A protein and the small-molecule ligand that binds it are described below.
Small molecule (SMILES): CC[C@H](C)[C@H](NC(=O)[C@@H]1CCCN1C(=O)[C@H](CCCN=C(N)N)NC(=O)[C@@H]1CCCN1C(=O)[C@H](Cc1cnc[nH]1)NC(=O)[C@H](CO)NC(=O)[C@@H](NC(=O)[C@@H]1CCCN1C(=O)[C@H](CCCN=C(N)N)NC(=O)[C@@H]1CCCN1C(=O)[C@H](CO)NC(=O)[C@H](Cc1ccc(O)cc1)NC(=O)[C@@H]1CCCN1C(=O)[C@H](CCCN=C(N)N)NC(=O)[C@@H]1CCCN1C(=O)[C@H](CCCCN)NC(=O)CN)[C@@H](C)O)C(=O)N[C@@H](CCCN=C(N)N)C(=O)N[C@H](C=O)C(C)C

Binding-site contacts:
Ligand atom O contacts residue ARG67 of chain 1.EA at 3.6 Å (salt-bridge).
Ligand atom CD contacts residue ARG67 of chain 1.EA at 3.4 Å.
Ligand atom CG contacts residue TRP60 of chain 1.EA at 3.6 Å (hydrophobic).
Ligand atom CB contacts residue A2G1 of chain 1.NM at 2.4 Å.
Ligand atom CG contacts residue LYS90 of chain 1.RA at 3.6 Å.
Ligand atom OH contacts residue ALA93 of chain 1.RA at 2.7 Å (h-bond).
Ligand atom C contacts residue A2G1 of chain 1.NM at 3.4 Å.
Ligand atom CD contacts residue TRP60 of chain 1.EA at 3.6 Å (hydrophobic).
Ligand atom CG2 contacts residue A2G1 of chain 1.NM at 3.4 Å.
Ligand atom C contacts residue A2G1 of chain 1.NM at 3.6 Å.
Ligand atom NE contacts residue PRO59 of chain 1.EA at 3.6 Å (h-bond).
Ligand atom CB contacts residue THR65 of chain 1.EA at 3.6 Å.
Ligand atom O contacts residue ARG61 of chain 1.EA at 3.0 Å (salt-bridge).
Ligand atom OG contacts residue LYS90 of chain 1.RA at 3.5 Å (salt-bridge).
Ligand atom N contacts residue A2G1 of chain 1.NM at 2.9 Å (h-bond).
Ligand atom CD contacts residue ARG67 of chain 1.EA at 3.5 Å.
Ligand atom O contacts residue LYS90 of chain 1.RA at 3.1 Å (salt-bridge).
Ligand atom N contacts residue ARG61 of chain 1.EA at 3.6 Å.
Ligand atom NH1 contacts residue LYS90 of chain 1.RA at 2.9 Å (salt-bridge).
Ligand atom CD contacts residue TRP60 of chain 1.EA at 3.3 Å (hydrophobic).
Ligand atom CD contacts residue ARG61 of chain 1.EA at 3.5 Å.
Ligand atom CE contacts residue MG1 of chain 1.OM at 3.2 Å.
Ligand atom CD contacts residue LYS90 of chain 1.RA at 3.4 Å.
Ligand atom OH contacts residue ARG92 of chain 1.RA at 3.5 Å.
Ligand atom N contacts residue A2G1 of chain 1.NM at 3.3 Å (h-bond).
Ligand atom O contacts residue A2G1 of chain 1.NM at 3.1 Å.
Ligand atom CZ contacts residue ARG92 of chain 1.RA at 3.6 Å.
Ligand atom O contacts residue A2G1 of chain 1.NM at 3.2 Å.
Ligand atom C contacts residue ARG67 of chain 1.EA at 3.5 Å.
Ligand atom CA contacts residue A2G1 of chain 1.NM at 3.5 Å.
Ligand atom NH1 contacts residue GLY91 of chain 1.RA at 3.3 Å.
Ligand atom C contacts residue A2G1 of chain 1.NM at 3.5 Å.
Ligand atom O contacts residue ARG67 of chain 1.EA at 3.0 Å (salt-bridge).
Ligand atom CB contacts residue A2G1 of chain 1.NM at 3.6 Å.
Ligand atom CG contacts residue ARG67 of chain 1.EA at 3.3 Å.
Ligand atom CE1 contacts residue GLY91 of chain 1.RA at 3.6 Å.
Ligand atom OG1 contacts residue A2G1 of chain 1.NM at 1.4 Å.
Ligand atom O contacts residue A2G1 of chain 1.NM at 2.7 Å (h-bond).
Ligand atom CD contacts residue A2G1 of chain 1.NM at 3.0 Å.
Ligand atom CA contacts residue A2G1 of chain 1.NM at 3.1 Å.

Sequence of chain 1.RA:
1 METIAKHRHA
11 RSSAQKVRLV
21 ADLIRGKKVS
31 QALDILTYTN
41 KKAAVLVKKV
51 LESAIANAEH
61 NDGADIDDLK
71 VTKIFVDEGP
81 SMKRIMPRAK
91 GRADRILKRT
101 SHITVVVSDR

Sequence of chain 1.EA:
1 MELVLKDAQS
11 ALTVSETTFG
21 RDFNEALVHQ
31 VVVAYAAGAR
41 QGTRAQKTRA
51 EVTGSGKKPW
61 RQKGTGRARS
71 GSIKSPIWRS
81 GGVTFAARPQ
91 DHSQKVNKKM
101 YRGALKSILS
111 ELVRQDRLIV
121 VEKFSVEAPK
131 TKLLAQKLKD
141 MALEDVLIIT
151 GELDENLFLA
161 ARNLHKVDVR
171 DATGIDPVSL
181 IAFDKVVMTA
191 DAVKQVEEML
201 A